Binding-site contacts:
Ligand atom C4 contacts residue ASN135 of chain 1.B at 4.2 Å.
Ligand atom N2 contacts residue ASN135 of chain 1.B at 2.9 Å (h-bond).
Ligand atom C5 contacts residue TYR124 of chain 1.B at 4.5 Å (hydrophobic).
Ligand atom C8 contacts residue GLU56 of chain 1.B at 4.0 Å.
Ligand atom C2 contacts residue ASN135 of chain 1.B at 2.4 Å.
Ligand atom C7 contacts residue ASN135 of chain 1.B at 3.1 Å.
Ligand atom C1 contacts residue ASN135 of chain 1.B at 1.4 Å.
Ligand atom C8 contacts residue LEU126 of chain 1.B at 4.3 Å (hydrophobic).
Ligand atom C8 contacts residue TYR124 of chain 1.B at 3.5 Å (hydrophobic).
Ligand atom C6 contacts residue TYR124 of chain 1.B at 3.8 Å (hydrophobic).
Ligand atom O5 contacts residue ASN135 of chain 1.B at 2.4 Å (h-bond).
Ligand atom C5 contacts residue ASN135 of chain 1.B at 3.7 Å.
Ligand atom C3 contacts residue ASN135 of chain 1.B at 3.8 Å.
Ligand atom O7 contacts residue ASN135 of chain 1.B at 2.8 Å (h-bond).
Ligand atom O7 contacts residue ARG72 of chain 1.B at 4.1 Å.
Ligand atom O7 contacts residue PHE54 of chain 1.B at 3.7 Å.
Ligand atom C8 contacts residue ASN135 of chain 1.B at 4.4 Å.

This small molecule binds to this protein.
Small molecule (SMILES): CC(=O)N[C@H]1[C@H](O[C@H]2[C@H](O)[C@@H](NC(C)=O)CO[C@@H]2CO)O[C@H](CO)[C@@H](O)[C@@H]1O

Sequence of chain 1.B:
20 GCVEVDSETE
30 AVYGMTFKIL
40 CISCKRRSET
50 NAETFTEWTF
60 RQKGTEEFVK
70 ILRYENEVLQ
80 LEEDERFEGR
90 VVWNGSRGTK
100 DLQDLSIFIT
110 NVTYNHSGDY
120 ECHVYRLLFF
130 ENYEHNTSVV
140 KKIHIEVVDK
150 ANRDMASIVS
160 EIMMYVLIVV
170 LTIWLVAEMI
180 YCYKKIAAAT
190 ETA